Sequence of chain 1.B:
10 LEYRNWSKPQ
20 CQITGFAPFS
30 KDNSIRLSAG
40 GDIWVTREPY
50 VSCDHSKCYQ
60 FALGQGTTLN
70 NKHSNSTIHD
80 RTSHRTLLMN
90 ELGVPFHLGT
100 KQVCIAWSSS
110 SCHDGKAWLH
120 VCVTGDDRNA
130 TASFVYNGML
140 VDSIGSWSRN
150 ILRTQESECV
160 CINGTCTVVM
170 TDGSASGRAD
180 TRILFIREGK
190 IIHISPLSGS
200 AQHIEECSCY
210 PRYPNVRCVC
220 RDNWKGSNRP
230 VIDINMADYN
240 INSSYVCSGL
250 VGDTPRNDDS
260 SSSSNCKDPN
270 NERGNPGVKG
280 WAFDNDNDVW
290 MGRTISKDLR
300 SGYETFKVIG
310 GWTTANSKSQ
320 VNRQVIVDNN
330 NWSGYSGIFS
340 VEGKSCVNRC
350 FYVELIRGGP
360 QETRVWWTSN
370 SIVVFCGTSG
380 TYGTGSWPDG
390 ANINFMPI

Binding-site contacts:
Ligand atom C8 contacts residue TYR212 of chain 1.B at 4.2 Å (hydrophobic).
Ligand atom O7 contacts residue TYR212 of chain 1.B at 4.4 Å.
Ligand atom C7 contacts residue ASN162 of chain 1.B at 3.4 Å.
Ligand atom N2 contacts residue ASN162 of chain 1.B at 3.0 Å (h-bond).
Ligand atom C3 contacts residue ASN162 of chain 1.B at 3.8 Å.
Ligand atom O7 contacts residue ASN162 of chain 1.B at 3.5 Å (h-bond).
Ligand atom C2 contacts residue ASN162 of chain 1.B at 2.5 Å.
Ligand atom O5 contacts residue ASN162 of chain 1.B at 2.4 Å (h-bond).
Ligand atom C1 contacts residue ASN162 of chain 1.B at 1.4 Å.
Ligand atom C4 contacts residue ASN162 of chain 1.B at 4.2 Å.
Ligand atom C5 contacts residue ASN162 of chain 1.B at 3.7 Å.

The protein below binds the small molecule below.
Small molecule (SMILES): CC(=O)N[C@@H]1[C@@H](O)[C@H](O)[C@@H](CO)O[C@H]1O